Binding-site contacts:
Ligand atom O4' contacts residue SER911 of chain 1.A at 3.2 Å (h-bond).
Ligand atom C5' contacts residue LYS889 of chain 1.A at 3.7 Å.
Ligand atom OP2 contacts residue ILE985 of chain 1.A at 3.5 Å.
Ligand atom C4 contacts residue ARG1018 of chain 1.A at 3.5 Å.
Ligand atom C5 contacts residue ARG1018 of chain 1.A at 3.5 Å.
Ligand atom C5' contacts residue ASN888 of chain 1.A at 3.4 Å.
Ligand atom O3' contacts residue SER911 of chain 1.A at 3.7 Å.
Ligand atom O5' contacts residue PRO914 of chain 1.A at 3.5 Å.
Ligand atom C4 contacts residue ARG994 of chain 1.A at 3.5 Å.
Ligand atom C8 contacts residue ASN988 of chain 1.A at 3.1 Å.
Ligand atom OP1 contacts residue SER911 of chain 1.A at 3.7 Å.
Ligand atom O3' contacts residue LEU912 of chain 1.A at 3.5 Å (h-bond).
Ligand atom OP1 contacts residue ALA892 of chain 1.A at 3.2 Å (h-bond).
Ligand atom C2 contacts residue EDO1 of chain 1.K at 3.2 Å.
Ligand atom OP2 contacts residue ASN891 of chain 1.A at 3.7 Å.
Ligand atom OP1 contacts residue LYS889 of chain 1.A at 3.0 Å (salt-bridge).
Ligand atom C6 contacts residue ARG1018 of chain 1.A at 3.6 Å.
Ligand atom OP1 contacts residue LEU912 of chain 1.A at 2.8 Å (h-bond).
Ligand atom O6 contacts residue ARG1018 of chain 1.A at 2.6 Å (salt-bridge).
Ligand atom N2 contacts residue EDO1 of chain 1.K at 3.0 Å (h-bond).
Ligand atom P contacts residue LEU912 of chain 1.A at 3.7 Å.
Ligand atom C4' contacts residue ASN888 of chain 1.A at 3.7 Å.
Ligand atom C2' contacts residue ASN988 of chain 1.A at 3.4 Å.
Ligand atom C2' contacts residue ASN989 of chain 1.A at 3.7 Å.
Ligand atom C7 contacts residue ARG994 of chain 1.A at 3.5 Å.
Ligand atom O3' contacts residue ASN888 of chain 1.A at 3.1 Å.
Ligand atom N7 contacts residue ARG1018 of chain 1.A at 3.0 Å (salt-bridge).
Ligand atom C6 contacts residue ARG1018 of chain 1.A at 3.5 Å.
Ligand atom C5' contacts residue PRO914 of chain 1.A at 3.6 Å (hydrophobic).
Ligand atom C4' contacts residue SER911 of chain 1.A at 3.5 Å.
Ligand atom O5' contacts residue ASN891 of chain 1.A at 3.6 Å.
Ligand atom N3 contacts residue EDO1 of chain 1.K at 2.7 Å (h-bond).
Ligand atom OP1 contacts residue ASN891 of chain 1.A at 3.2 Å.
Ligand atom O4 contacts residue ARG994 of chain 1.A at 2.4 Å (salt-bridge).
Ligand atom P contacts residue ASN891 of chain 1.A at 3.6 Å.
Ligand atom O3' contacts residue LYS889 of chain 1.A at 3.7 Å.
Ligand atom O4' contacts residue EDO1 of chain 1.K at 3.5 Å (h-bond).
Ligand atom C7 contacts residue ARG1018 of chain 1.A at 3.7 Å.
Ligand atom C2' contacts residue ARG1018 of chain 1.A at 3.7 Å.
Ligand atom N7 contacts residue ASN988 of chain 1.A at 2.7 Å (h-bond).

Sequence of chain 1.A:
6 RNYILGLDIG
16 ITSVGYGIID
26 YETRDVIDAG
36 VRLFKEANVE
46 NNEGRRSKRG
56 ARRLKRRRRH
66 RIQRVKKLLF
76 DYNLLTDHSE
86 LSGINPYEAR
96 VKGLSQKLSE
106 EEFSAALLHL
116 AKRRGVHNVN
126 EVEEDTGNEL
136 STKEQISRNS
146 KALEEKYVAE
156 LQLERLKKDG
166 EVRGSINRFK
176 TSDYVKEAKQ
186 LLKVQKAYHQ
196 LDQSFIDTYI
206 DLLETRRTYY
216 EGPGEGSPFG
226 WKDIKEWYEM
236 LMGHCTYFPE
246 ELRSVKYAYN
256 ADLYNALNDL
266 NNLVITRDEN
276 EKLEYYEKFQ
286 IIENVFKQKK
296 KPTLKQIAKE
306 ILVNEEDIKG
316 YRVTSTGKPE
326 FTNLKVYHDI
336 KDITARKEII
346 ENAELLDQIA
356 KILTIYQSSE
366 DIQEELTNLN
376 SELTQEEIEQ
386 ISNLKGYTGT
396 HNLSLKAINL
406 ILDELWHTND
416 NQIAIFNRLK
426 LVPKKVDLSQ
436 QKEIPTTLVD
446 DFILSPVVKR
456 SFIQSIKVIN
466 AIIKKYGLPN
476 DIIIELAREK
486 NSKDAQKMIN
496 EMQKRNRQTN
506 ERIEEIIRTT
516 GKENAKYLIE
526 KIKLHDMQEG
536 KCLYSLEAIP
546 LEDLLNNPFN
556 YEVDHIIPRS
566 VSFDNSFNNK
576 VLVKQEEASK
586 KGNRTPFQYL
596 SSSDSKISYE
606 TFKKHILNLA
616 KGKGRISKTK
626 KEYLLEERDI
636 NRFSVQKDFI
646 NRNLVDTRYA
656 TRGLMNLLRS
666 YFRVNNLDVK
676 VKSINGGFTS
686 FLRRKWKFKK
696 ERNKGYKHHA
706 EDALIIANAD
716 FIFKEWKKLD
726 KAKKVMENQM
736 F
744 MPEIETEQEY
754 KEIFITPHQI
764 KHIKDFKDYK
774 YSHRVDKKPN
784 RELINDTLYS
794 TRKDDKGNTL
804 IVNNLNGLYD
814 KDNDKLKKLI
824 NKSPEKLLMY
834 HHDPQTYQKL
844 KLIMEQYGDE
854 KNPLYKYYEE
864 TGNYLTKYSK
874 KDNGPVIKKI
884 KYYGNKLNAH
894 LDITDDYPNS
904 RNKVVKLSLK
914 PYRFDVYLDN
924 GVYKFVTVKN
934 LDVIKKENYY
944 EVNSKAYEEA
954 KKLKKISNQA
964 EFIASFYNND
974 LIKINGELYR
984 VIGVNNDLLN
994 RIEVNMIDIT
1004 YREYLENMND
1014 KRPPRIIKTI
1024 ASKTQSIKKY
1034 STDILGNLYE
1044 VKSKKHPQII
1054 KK

The small molecule below binds the protein below.
Small molecule (SMILES): Cc1cn([C@H]2C[C@H](O[P](=O)(O)OC[C@H]3O[C@@H](n4cc(C)c(=O)[nH]c4=O)C[C@@H]3O[P](=O)(O)OC[C@H]3O[C@@H](n4cnc5c(=O)nc(N)[nH]c54)C[C@@H]3O[P](=O)(O)OC[C@H]3O[C@@H](n4cnc5c(=O)nc(N)[nH]c54)C[C@@H]3O[P](=O)(O)OC[C@H]3O[C@@H](n4cnc5c(=O)nc(N)[nH]c54)C[C@@H]3O[P](=O)(O)OC[C@H]3O[C@@H](n4cc(C)c(=O)[nH]c4=O)C[C@@H]3O[P](=O)(O)OC[C@H]3O[C@@H](n4cnc5c(N)ncnc54)C[C@@H]3O[P](=O)(O)OC[C@H]3O[C@@H](n4cnc5c(=O)nc(N)[nH]c54)C[C@@H]3O)[C@@H](CO)O2)c(=O)[nH]c1=O